The small molecule below binds the protein below.
Small molecule (SMILES): CC(=O)N[C@@H]1[C@@H](O)[C@H](O)[C@@H](CO)O[C@H]1O

Binding-site contacts:
Ligand atom C1 contacts residue ASN25 of chain 1.A at 1.4 Å.
Ligand atom C7 contacts residue ASN25 of chain 1.A at 3.7 Å.
Ligand atom C8 contacts residue ASN25 of chain 1.A at 3.7 Å.
Ligand atom N2 contacts residue ASN25 of chain 1.A at 2.8 Å (h-bond).
Ligand atom C2 contacts residue ASN25 of chain 1.A at 2.3 Å.
Ligand atom C3 contacts residue ASN25 of chain 1.A at 3.7 Å.
Ligand atom C4 contacts residue ASN25 of chain 1.A at 4.1 Å.
Ligand atom O5 contacts residue ASN25 of chain 1.A at 2.4 Å (h-bond).
Ligand atom C5 contacts residue ASN25 of chain 1.A at 3.6 Å.

Sequence of chain 1.A:
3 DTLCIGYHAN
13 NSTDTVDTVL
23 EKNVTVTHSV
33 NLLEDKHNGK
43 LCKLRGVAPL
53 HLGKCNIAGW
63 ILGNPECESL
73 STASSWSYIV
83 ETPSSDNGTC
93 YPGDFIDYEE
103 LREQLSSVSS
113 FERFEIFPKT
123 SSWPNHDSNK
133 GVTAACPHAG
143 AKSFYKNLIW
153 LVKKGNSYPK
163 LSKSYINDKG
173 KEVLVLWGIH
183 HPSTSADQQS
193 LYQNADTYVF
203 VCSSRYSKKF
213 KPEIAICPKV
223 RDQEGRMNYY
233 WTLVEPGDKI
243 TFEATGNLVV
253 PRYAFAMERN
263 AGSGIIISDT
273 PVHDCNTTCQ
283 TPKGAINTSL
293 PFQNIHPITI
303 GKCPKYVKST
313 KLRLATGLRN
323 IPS